Sequence of chain 1.A:
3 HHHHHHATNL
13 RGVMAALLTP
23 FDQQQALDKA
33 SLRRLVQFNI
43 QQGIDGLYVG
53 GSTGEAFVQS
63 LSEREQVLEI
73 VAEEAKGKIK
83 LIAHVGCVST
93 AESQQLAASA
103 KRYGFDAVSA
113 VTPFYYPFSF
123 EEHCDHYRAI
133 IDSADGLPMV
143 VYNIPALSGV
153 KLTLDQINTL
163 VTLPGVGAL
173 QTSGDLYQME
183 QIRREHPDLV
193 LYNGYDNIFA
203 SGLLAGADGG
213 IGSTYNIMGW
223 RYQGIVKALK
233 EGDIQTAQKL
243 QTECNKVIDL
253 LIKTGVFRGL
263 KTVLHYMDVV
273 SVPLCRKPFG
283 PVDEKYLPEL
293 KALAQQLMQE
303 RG

Binding-site contacts:
Ligand atom CAK contacts residue TYR197 of chain 1.A at 4.1 Å (hydrophobic).
Ligand atom OAM contacts residue SER215 of chain 1.A at 3.1 Å (h-bond).
Ligand atom CAF contacts residue ASP198 of chain 1.A at 4.2 Å.
Ligand atom OAM contacts residue GLY214 of chain 1.A at 3.6 Å.
Ligand atom CAI contacts residue TYR197 of chain 1.A at 4.0 Å (hydrophobic).
Ligand atom CAL contacts residue ASP198 of chain 1.A at 4.4 Å.
Ligand atom CAB contacts residue ILE254 of chain 1.A at 4.2 Å (hydrophobic).
Ligand atom OAM contacts residue ASP198 of chain 1.A at 3.4 Å (salt-bridge).
Ligand atom CAB contacts residue ASN199 of chain 1.A at 2.9 Å.
Ligand atom OAN contacts residue VAL258 of chain 1.A at 4.4 Å.
Ligand atom CAG contacts residue TYR197 of chain 1.A at 4.1 Å (hydrophobic).
Ligand atom CAF contacts residue ILE250 of chain 1.A at 4.3 Å (hydrophobic).
Ligand atom OAD contacts residue TYR197 of chain 1.A at 3.9 Å.
Ligand atom CAL contacts residue SER215 of chain 1.A at 4.2 Å.
Ligand atom CAB contacts residue TYR197 of chain 1.A at 4.0 Å (hydrophobic).
Ligand atom CAA contacts residue ASN199 of chain 1.A at 3.3 Å.
Ligand atom OAO contacts residue ASP198 of chain 1.A at 3.5 Å (salt-bridge).
Ligand atom OAO contacts residue GLY196 of chain 1.A at 2.8 Å (h-bond).
Ligand atom CAA contacts residue ILE254 of chain 1.A at 4.5 Å (hydrophobic).
Ligand atom CAC contacts residue TYR197 of chain 1.A at 3.9 Å (hydrophobic).
Ligand atom CAK contacts residue GLY196 of chain 1.A at 3.5 Å.
Ligand atom NAH contacts residue TYR197 of chain 1.A at 3.7 Å.
Ligand atom CAE contacts residue ILE250 of chain 1.A at 3.4 Å (hydrophobic).
Ligand atom CAG contacts residue ASN199 of chain 1.A at 4.2 Å.
Ligand atom CAA contacts residue TYR179 of chain 1.C at 4.3 Å (hydrophobic).
Ligand atom CAL contacts residue GLY196 of chain 1.A at 3.5 Å.
Ligand atom OAN contacts residue SER215 of chain 1.A at 3.9 Å.
Ligand atom CAL contacts residue KPI172 of chain 1.A at 3.6 Å.
Ligand atom CAG contacts residue ASP198 of chain 1.A at 4.1 Å.
Ligand atom OAM contacts residue KPI172 of chain 1.A at 4.0 Å.
Ligand atom CAE contacts residue VAL258 of chain 1.A at 3.8 Å (hydrophobic).
Ligand atom CAE contacts residue ILE254 of chain 1.A at 4.3 Å (hydrophobic).
Ligand atom OAM contacts residue GLY196 of chain 1.A at 3.7 Å.
Ligand atom CAC contacts residue ASN199 of chain 1.A at 4.3 Å.
Ligand atom OAN contacts residue PHE259 of chain 1.A at 4.3 Å.
Ligand atom OAO contacts residue TYR197 of chain 1.A at 3.3 Å.
Ligand atom CAJ contacts residue SER215 of chain 1.A at 4.3 Å.

This protein binds this small molecule.
Small molecule (SMILES): CCCN(CCC)C(=O)[C@H](O)[C@H](O)CO

Sequence of chain 1.C:
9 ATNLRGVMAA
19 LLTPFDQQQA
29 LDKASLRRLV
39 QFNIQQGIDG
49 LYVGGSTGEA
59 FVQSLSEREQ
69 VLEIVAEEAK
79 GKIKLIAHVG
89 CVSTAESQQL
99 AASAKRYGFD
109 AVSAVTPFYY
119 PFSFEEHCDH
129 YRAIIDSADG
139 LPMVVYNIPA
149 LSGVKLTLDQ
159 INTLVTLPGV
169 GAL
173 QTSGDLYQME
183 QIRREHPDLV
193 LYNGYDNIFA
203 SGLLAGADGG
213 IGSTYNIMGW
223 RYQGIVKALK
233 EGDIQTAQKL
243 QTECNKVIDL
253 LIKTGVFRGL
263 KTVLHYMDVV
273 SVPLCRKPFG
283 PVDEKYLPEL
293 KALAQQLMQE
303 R